Sequence of chain 4.C:
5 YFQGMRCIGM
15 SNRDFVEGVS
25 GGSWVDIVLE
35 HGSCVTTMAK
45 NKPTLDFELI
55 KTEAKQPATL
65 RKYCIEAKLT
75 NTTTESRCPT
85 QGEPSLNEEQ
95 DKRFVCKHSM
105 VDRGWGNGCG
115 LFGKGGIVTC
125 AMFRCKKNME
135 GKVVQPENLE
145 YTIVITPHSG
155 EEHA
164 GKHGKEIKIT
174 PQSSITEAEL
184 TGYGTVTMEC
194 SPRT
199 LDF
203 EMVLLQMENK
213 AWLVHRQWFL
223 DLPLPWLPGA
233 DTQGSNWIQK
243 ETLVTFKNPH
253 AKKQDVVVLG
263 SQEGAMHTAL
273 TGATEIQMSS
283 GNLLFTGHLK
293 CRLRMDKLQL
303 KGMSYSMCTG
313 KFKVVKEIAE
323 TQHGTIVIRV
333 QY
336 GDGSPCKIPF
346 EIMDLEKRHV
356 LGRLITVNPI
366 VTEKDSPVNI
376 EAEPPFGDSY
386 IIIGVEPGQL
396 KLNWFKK

Sequence of chain 4.D:
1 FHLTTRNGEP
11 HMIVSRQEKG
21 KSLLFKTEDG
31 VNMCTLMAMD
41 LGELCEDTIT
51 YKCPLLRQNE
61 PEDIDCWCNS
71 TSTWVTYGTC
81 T

Binding-site contacts:
Ligand atom C8 contacts residue PHE98 of chain 4.C at 3.6 Å (hydrophobic).
Ligand atom C4 contacts residue NAG1 of chain 4.T at 2.9 Å.
Ligand atom O5 contacts residue ASN75 of chain 4.C at 2.1 Å (h-bond).
Ligand atom C2 contacts residue NAG1 of chain 4.T at 4.1 Å.
Ligand atom C6 contacts residue THR48 of chain 4.D at 4.4 Å.
Ligand atom O7 contacts residue ASN75 of chain 4.C at 3.2 Å (h-bond).
Ligand atom C6 contacts residue ASN75 of chain 4.C at 3.8 Å.
Ligand atom O5 contacts residue THR48 of chain 4.D at 4.0 Å.
Ligand atom O6 contacts residue THR48 of chain 4.D at 4.0 Å.
Ligand atom O6 contacts residue GLU46 of chain 4.D at 3.8 Å.
Ligand atom O4 contacts residue NAG1 of chain 4.T at 1.6 Å.
Ligand atom C5 contacts residue ASN75 of chain 4.C at 3.2 Å.
Ligand atom C1 contacts residue ASN75 of chain 4.C at 1.3 Å.
Ligand atom C2 contacts residue ASN75 of chain 4.C at 2.6 Å.
Ligand atom C6 contacts residue NAG1 of chain 4.T at 3.4 Å.
Ligand atom C7 contacts residue MET126 of chain 4.C at 3.8 Å (hydrophobic).
Ligand atom C5 contacts residue NAG1 of chain 4.T at 3.7 Å.
Ligand atom O6 contacts residue NAG1 of chain 4.T at 4.1 Å.
Ligand atom C7 contacts residue ASN75 of chain 4.C at 2.8 Å.
Ligand atom C3 contacts residue ASN75 of chain 4.C at 3.5 Å.
Ligand atom O6 contacts residue CYS45 of chain 4.D at 3.4 Å (h-bond).
Ligand atom O6 contacts residue ASN75 of chain 4.C at 3.8 Å.
Ligand atom O7 contacts residue MET126 of chain 4.C at 3.1 Å.
Ligand atom C3 contacts residue NAG1 of chain 4.T at 3.3 Å.
Ligand atom C8 contacts residue ASN75 of chain 4.C at 3.0 Å.
Ligand atom C6 contacts residue CYS45 of chain 4.D at 4.4 Å (hydrophobic).
Ligand atom O3 contacts residue NAG1 of chain 4.T at 2.4 Å (h-bond).
Ligand atom N2 contacts residue ASN75 of chain 4.C at 3.0 Å (h-bond).
Ligand atom C8 contacts residue MET126 of chain 4.C at 3.7 Å (hydrophobic).
Ligand atom C4 contacts residue ASN75 of chain 4.C at 4.0 Å.

A small-molecule ligand and the protein it binds are described below.
Small molecule (SMILES): CC(=O)N[C@@H]1[C@@H](O)[C@H](O)[C@@H](CO)O[C@H]1O